Sequence of chain 1.A:
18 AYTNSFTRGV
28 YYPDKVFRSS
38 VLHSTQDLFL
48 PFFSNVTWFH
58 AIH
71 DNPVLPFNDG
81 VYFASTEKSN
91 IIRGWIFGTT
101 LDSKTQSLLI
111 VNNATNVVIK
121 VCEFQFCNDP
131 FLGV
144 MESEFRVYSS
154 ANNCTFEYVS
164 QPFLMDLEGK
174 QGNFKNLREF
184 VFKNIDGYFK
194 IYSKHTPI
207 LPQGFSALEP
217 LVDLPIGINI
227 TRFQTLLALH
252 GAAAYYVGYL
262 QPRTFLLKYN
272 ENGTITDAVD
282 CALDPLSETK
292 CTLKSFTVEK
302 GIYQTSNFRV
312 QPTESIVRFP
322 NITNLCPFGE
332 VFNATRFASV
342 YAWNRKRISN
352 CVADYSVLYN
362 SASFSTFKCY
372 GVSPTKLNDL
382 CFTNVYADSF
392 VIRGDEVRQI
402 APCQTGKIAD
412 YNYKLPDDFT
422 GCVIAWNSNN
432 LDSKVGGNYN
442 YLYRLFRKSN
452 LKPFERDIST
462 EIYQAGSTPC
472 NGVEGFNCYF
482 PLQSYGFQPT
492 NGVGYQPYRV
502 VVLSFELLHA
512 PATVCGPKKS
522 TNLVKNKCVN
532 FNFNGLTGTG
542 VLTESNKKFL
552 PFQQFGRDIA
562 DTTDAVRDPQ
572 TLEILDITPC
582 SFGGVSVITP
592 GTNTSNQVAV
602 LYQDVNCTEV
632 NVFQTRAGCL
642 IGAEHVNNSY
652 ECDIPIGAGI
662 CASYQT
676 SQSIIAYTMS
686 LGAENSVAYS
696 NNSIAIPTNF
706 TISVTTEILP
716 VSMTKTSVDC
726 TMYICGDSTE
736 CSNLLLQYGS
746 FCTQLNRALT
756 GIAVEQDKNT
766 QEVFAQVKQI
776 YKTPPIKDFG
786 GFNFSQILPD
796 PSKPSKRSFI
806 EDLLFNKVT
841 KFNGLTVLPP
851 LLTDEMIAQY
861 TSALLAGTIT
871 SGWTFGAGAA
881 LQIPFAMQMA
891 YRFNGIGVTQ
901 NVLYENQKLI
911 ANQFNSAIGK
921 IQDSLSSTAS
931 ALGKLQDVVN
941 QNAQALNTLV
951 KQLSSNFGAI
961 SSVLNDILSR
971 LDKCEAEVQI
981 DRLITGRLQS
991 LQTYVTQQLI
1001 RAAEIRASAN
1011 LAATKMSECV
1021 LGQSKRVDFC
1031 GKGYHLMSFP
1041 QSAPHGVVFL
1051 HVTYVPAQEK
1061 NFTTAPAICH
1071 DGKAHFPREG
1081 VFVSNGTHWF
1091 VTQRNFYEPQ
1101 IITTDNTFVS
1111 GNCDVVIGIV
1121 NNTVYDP

This protein binds this small molecule.
Small molecule (SMILES): CC(=O)N[C@@H]1[C@@H](O)[C@H](O)[C@@H](CO)O[C@H]1O

Binding-site contacts:
Ligand atom C3 contacts residue ASN52 of chain 1.A at 3.8 Å.
Ligand atom C1 contacts residue ASN52 of chain 1.A at 1.5 Å.
Ligand atom N2 contacts residue ASN52 of chain 1.A at 2.7 Å (h-bond).
Ligand atom C2 contacts residue ASN52 of chain 1.A at 2.4 Å.
Ligand atom N2 contacts residue TYR19 of chain 1.A at 3.6 Å.
Ligand atom C4 contacts residue ASN52 of chain 1.A at 4.3 Å.
Ligand atom O7 contacts residue ASN52 of chain 1.A at 4.5 Å.
Ligand atom C1 contacts residue TYR19 of chain 1.A at 4.4 Å (hydrophobic).
Ligand atom C7 contacts residue TYR19 of chain 1.A at 4.1 Å (hydrophobic).
Ligand atom O5 contacts residue ASN52 of chain 1.A at 2.6 Å (h-bond).
Ligand atom C8 contacts residue TYR19 of chain 1.A at 3.0 Å (hydrophobic).
Ligand atom C5 contacts residue ASN52 of chain 1.A at 3.8 Å.
Ligand atom C7 contacts residue ASN52 of chain 1.A at 3.8 Å.